Sequence of chain 1.A:
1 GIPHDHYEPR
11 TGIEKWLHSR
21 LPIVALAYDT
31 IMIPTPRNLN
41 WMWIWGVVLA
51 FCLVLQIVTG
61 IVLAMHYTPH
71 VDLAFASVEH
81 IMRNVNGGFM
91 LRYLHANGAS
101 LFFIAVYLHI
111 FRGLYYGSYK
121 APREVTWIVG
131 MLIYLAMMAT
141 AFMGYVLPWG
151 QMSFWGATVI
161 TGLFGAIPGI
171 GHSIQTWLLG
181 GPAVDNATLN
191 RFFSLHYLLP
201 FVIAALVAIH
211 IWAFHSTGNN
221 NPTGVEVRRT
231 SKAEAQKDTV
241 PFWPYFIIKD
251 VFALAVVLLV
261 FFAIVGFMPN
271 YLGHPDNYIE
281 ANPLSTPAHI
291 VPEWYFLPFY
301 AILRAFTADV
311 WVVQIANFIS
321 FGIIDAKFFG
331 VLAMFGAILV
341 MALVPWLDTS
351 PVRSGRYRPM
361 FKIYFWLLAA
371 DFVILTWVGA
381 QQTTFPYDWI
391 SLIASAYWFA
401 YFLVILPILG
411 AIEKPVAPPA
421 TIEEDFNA

Sequence of chain 1.F:
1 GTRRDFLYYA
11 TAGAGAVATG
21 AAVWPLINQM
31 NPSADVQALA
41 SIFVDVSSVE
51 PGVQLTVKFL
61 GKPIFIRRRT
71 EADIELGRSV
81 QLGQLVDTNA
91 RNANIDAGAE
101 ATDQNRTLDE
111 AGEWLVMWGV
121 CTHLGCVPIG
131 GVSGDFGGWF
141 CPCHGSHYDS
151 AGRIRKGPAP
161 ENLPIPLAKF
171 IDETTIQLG

A small-molecule ligand and the protein it binds are described below.
Small molecule (SMILES): C/C=C(C)/C=C/C=C[C@H](OC)[C@@H](C)[C@@H](OC)[C@@H](C)CCc1oc2c(O)c(OC)cc(OC)c2c(=O)c1C

Binding-site contacts:
Ligand atom C7 contacts residue GLY156 of chain 1.A at 3.6 Å.
Ligand atom C10 contacts residue ILE160 of chain 1.A at 3.7 Å (hydrophobic).
Ligand atom C7M contacts residue GLU293 of chain 1.A at 3.0 Å.
Ligand atom C4A contacts residue PRO292 of chain 1.A at 3.6 Å (hydrophobic).
Ligand atom O12 contacts residue MET334 of chain 1.A at 3.6 Å.
Ligand atom C8A contacts residue PRO292 of chain 1.A at 3.6 Å (hydrophobic).
Ligand atom C3M contacts residue MET334 of chain 1.A at 3.6 Å (hydrophobic).
Ligand atom O14 contacts residue ALA139 of chain 1.A at 3.8 Å.
Ligand atom C26 contacts residue PHE142 of chain 1.A at 3.8 Å (hydrophobic).
Ligand atom O7 contacts residue GLY156 of chain 1.A at 3.2 Å.
Ligand atom C8 contacts residue PRO292 of chain 1.A at 3.7 Å (hydrophobic).
Ligand atom C24 contacts residue PHE296 of chain 1.A at 3.6 Å (hydrophobic).
Ligand atom C4 contacts residue VAL159 of chain 1.A at 3.6 Å (hydrophobic).
Ligand atom O4 contacts residue VAL159 of chain 1.A at 3.3 Å.
Ligand atom C24 contacts residue ILE160 of chain 1.A at 3.7 Å (hydrophobic).
Ligand atom O5 contacts residue HIS144 of chain 1.F at 3.2 Å (h-bond).
Ligand atom C7M contacts residue VAL291 of chain 1.A at 3.5 Å (hydrophobic).
Ligand atom C5M contacts residue HIS144 of chain 1.F at 3.7 Å.
Ligand atom O4 contacts residue HIS144 of chain 1.F at 2.8 Å (h-bond).
Ligand atom C25 contacts residue LEU135 of chain 1.A at 3.7 Å (hydrophobic).
Ligand atom O4 contacts residue TYR300 of chain 1.A at 3.1 Å.
Ligand atom O8 contacts residue GLU293 of chain 1.A at 2.6 Å (salt-bridge).
Ligand atom C3 contacts residue TYR300 of chain 1.A at 3.8 Å (hydrophobic).
Ligand atom C22 contacts residue PHE296 of chain 1.A at 3.6 Å (hydrophobic).
Ligand atom O5 contacts residue VAL159 of chain 1.A at 3.2 Å.
Ligand atom C8 contacts residue GLU293 of chain 1.A at 3.8 Å.
Ligand atom C7M contacts residue PRO292 of chain 1.A at 3.5 Å (hydrophobic).
Ligand atom O7 contacts residue MET152 of chain 1.A at 3.8 Å.
Ligand atom C5 contacts residue VAL159 of chain 1.A at 3.5 Å (hydrophobic).
Ligand atom C21 contacts residue PHE192 of chain 1.A at 3.5 Å (hydrophobic).
Ligand atom C23 contacts residue PHE335 of chain 1.A at 3.6 Å (hydrophobic).
Ligand atom C4 contacts residue TYR300 of chain 1.A at 3.4 Å (hydrophobic).
Ligand atom O14 contacts residue MET138 of chain 1.A at 3.8 Å.
Ligand atom C5M contacts residue VAL159 of chain 1.A at 3.7 Å (hydrophobic).
Ligand atom C4A contacts residue VAL159 of chain 1.A at 3.7 Å (hydrophobic).
Ligand atom C23 contacts residue ILE338 of chain 1.A at 3.6 Å (hydrophobic).
Ligand atom C5M contacts residue CYS143 of chain 1.F at 3.5 Å (hydrophobic).
Ligand atom C24 contacts residue PHE142 of chain 1.A at 3.6 Å (hydrophobic).
Ligand atom C26 contacts residue LEU178 of chain 1.A at 3.7 Å (hydrophobic).
Ligand atom O1 contacts residue ILE160 of chain 1.A at 3.7 Å.